Binding-site contacts:
Ligand atom O1G contacts residue ASP148 of chain 1.A at 3.2 Å (salt-bridge).
Ligand atom PA contacts residue MN1 of chain 1.D at 3.5 Å.
Ligand atom N6 contacts residue GLU85 of chain 1.A at 3.0 Å (salt-bridge).
Ligand atom O2G contacts residue ASP148 of chain 1.A at 3.0 Å (salt-bridge).
Ligand atom N1 contacts residue ALA87 of chain 1.A at 3.2 Å (h-bond).
Ligand atom O4' contacts residue VAL21 of chain 1.A at 3.4 Å.
Ligand atom O2A contacts residue ASN135 of chain 1.A at 3.4 Å (h-bond).
Ligand atom O3A contacts residue LYS36 of chain 1.A at 3.6 Å (salt-bridge).
Ligand atom O2A contacts residue MN1 of chain 1.D at 2.1 Å.
Ligand atom PG contacts residue ASP148 of chain 1.A at 3.5 Å.
Ligand atom O3' contacts residue GLU134 of chain 1.A at 2.8 Å (salt-bridge).
Ligand atom N7 contacts residue THR147 of chain 1.A at 2.9 Å (h-bond).
Ligand atom O3' contacts residue ARG4 of chain 1.B at 3.5 Å (salt-bridge).
Ligand atom O2B contacts residue ASP148 of chain 1.A at 3.0 Å (salt-bridge).
Ligand atom PG contacts residue MN1 of chain 1.D at 3.0 Å.
Ligand atom O1A contacts residue ASP148 of chain 1.A at 3.4 Å.
Ligand atom O1G contacts residue MN1 of chain 1.E at 2.1 Å.
Ligand atom C6 contacts residue ALA34 of chain 1.A at 3.6 Å (hydrophobic).
Ligand atom O2A contacts residue ASP148 of chain 1.A at 3.0 Å (salt-bridge).
Ligand atom PB contacts residue MN1 of chain 1.E at 3.3 Å.
Ligand atom O3G contacts residue SER7 of chain 1.B at 3.0 Å (h-bond).
Ligand atom N7 contacts residue MET84 of chain 1.A at 3.5 Å.
Ligand atom N3 contacts residue MET137 of chain 1.A at 3.3 Å.
Ligand atom O2' contacts residue GLU91 of chain 1.A at 2.6 Å (salt-bridge).
Ligand atom N3 contacts residue PHE294 of chain 1.A at 3.5 Å.
Ligand atom O5' contacts residue VAL21 of chain 1.A at 3.4 Å.
Ligand atom O1G contacts residue SER7 of chain 1.B at 2.6 Å (h-bond).
Ligand atom N3B contacts residue MN1 of chain 1.E at 3.5 Å.
Ligand atom O2B contacts residue MN1 of chain 1.E at 2.1 Å.
Ligand atom N1 contacts residue ALA34 of chain 1.A at 3.5 Å.
Ligand atom O2G contacts residue LYS132 of chain 1.A at 2.9 Å (salt-bridge).
Ligand atom O3' contacts residue GLU91 of chain 1.A at 2.9 Å (salt-bridge).
Ligand atom O2G contacts residue MN1 of chain 1.D at 2.1 Å.
Ligand atom O2B contacts residue LYS36 of chain 1.A at 3.0 Å (salt-bridge).
Ligand atom C3' contacts residue GLU134 of chain 1.A at 3.6 Å.
Ligand atom N3B contacts residue MN1 of chain 1.D at 2.9 Å.
Ligand atom N3B contacts residue ASP148 of chain 1.A at 3.5 Å (salt-bridge).
Ligand atom PG contacts residue SER7 of chain 1.B at 3.5 Å.
Ligand atom O1A contacts residue LYS36 of chain 1.A at 2.8 Å (salt-bridge).
Ligand atom PG contacts residue MN1 of chain 1.E at 3.2 Å.

A small-molecule ligand and the protein it binds are described below.
Small molecule (SMILES): Nc1ncnc2c1ncn2[C@@H]1O[C@H](CO[P](=O)(O)O[P](=O)(O)NP(=O)(O)O)[C@@H](O)[C@H]1O

Sequence of chain 1.A:
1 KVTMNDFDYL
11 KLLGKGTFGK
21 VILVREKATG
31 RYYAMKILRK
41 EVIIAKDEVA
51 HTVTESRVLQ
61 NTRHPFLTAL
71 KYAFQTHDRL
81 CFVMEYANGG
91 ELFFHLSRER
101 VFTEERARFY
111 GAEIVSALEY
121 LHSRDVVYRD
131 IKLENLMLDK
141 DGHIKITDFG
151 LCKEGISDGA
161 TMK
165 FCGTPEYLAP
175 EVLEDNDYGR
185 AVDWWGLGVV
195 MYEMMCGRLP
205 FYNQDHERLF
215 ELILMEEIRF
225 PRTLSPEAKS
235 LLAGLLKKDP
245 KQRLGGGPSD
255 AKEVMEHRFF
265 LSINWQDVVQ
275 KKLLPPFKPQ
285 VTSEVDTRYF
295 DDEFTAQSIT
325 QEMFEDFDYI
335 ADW

Sequence of chain 1.B:
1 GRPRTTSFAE